Sequence of chain 1.B:
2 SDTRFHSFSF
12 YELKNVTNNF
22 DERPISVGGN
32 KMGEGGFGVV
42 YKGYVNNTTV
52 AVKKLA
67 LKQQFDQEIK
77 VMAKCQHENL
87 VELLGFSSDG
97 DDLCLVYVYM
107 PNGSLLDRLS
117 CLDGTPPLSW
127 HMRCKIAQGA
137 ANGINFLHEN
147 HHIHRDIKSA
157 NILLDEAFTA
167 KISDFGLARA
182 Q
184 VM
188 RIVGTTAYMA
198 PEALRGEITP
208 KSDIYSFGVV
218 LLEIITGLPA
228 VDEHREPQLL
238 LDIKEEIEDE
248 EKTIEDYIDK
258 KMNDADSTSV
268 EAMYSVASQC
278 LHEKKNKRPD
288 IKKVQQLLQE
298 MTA

This small molecule binds to this protein.
Small molecule (SMILES): CNCCCCc1c(-c2cc(C)cc(C)c2)cnc2ccc(-c3cncc(O)c3)cc12

Binding-site contacts:
Ligand atom C28 contacts residue LYS54 of chain 1.B at 3.5 Å.
Ligand atom O31 contacts residue TYR103 of chain 1.B at 3.2 Å.
Ligand atom C29 contacts residue ASP170 of chain 1.B at 3.6 Å.
Ligand atom C08 contacts residue LEU159 of chain 1.B at 3.3 Å (hydrophobic).
Ligand atom C10 contacts residue VAL104 of chain 1.B at 3.3 Å (hydrophobic).
Ligand atom C28 contacts residue ASP170 of chain 1.B at 3.8 Å.
Ligand atom N24 contacts residue MET33 of chain 1.B at 3.6 Å.
Ligand atom C06 contacts residue MET106 of chain 1.B at 3.8 Å (hydrophobic).
Ligand atom C05 contacts residue LEU159 of chain 1.B at 3.5 Å (hydrophobic).
Ligand atom C09 contacts residue ALA52 of chain 1.B at 3.5 Å (hydrophobic).
Ligand atom C19 contacts residue MET33 of chain 1.B at 3.6 Å (hydrophobic).
Ligand atom C29 contacts residue TYR103 of chain 1.B at 3.5 Å (hydrophobic).
Ligand atom C23 contacts residue ASP113 of chain 1.B at 3.1 Å.
Ligand atom N27 contacts residue LYS54 of chain 1.B at 3.5 Å.
Ligand atom C07 contacts residue LEU159 of chain 1.B at 3.2 Å (hydrophobic).
Ligand atom C09 contacts residue TYR103 of chain 1.B at 3.7 Å (hydrophobic).
Ligand atom C09 contacts residue LEU159 of chain 1.B at 3.7 Å (hydrophobic).
Ligand atom C18 contacts residue GLY109 of chain 1.B at 3.3 Å.
Ligand atom N24 contacts residue ASP113 of chain 1.B at 2.6 Å (salt-bridge).
Ligand atom N01 contacts residue TYR105 of chain 1.B at 3.4 Å.
Ligand atom C28 contacts residue TYR103 of chain 1.B at 3.8 Å (hydrophobic).
Ligand atom O31 contacts residue VAL87 of chain 1.B at 3.5 Å.
Ligand atom C30 contacts residue TYR103 of chain 1.B at 3.8 Å (hydrophobic).
Ligand atom C02 contacts residue TYR105 of chain 1.B at 3.3 Å (hydrophobic).
Ligand atom C14 contacts residue MET33 of chain 1.B at 3.5 Å (hydrophobic).
Ligand atom C20 contacts residue GLY109 of chain 1.B at 3.3 Å.
Ligand atom O31 contacts residue ASP170 of chain 1.B at 3.1 Å (salt-bridge).
Ligand atom C02 contacts residue MET106 of chain 1.B at 3.1 Å (hydrophobic).
Ligand atom C06 contacts residue ALA52 of chain 1.B at 3.5 Å (hydrophobic).
Ligand atom C03 contacts residue MET106 of chain 1.B at 3.7 Å (hydrophobic).
Ligand atom O31 contacts residue GLU74 of chain 1.B at 3.5 Å (salt-bridge).
Ligand atom C17 contacts residue GLY109 of chain 1.B at 3.6 Å.
Ligand atom N01 contacts residue MET106 of chain 1.B at 2.9 Å (h-bond).
Ligand atom C23 contacts residue MET33 of chain 1.B at 3.4 Å (hydrophobic).
Ligand atom C25 contacts residue ASP113 of chain 1.B at 3.1 Å.
Ligand atom C18 contacts residue MET106 of chain 1.B at 3.1 Å (hydrophobic).
Ligand atom C29 contacts residue SER169 of chain 1.B at 3.8 Å.
Ligand atom C25 contacts residue MET33 of chain 1.B at 3.3 Å (hydrophobic).
Ligand atom C20 contacts residue PRO107 of chain 1.B at 3.1 Å (hydrophobic).
Ligand atom C10 contacts residue ALA52 of chain 1.B at 3.2 Å (hydrophobic).